Binding-site contacts:
Ligand atom C2' contacts residue DA4 of chain 2.D at 3.5 Å.
Ligand atom O3' contacts residue DA4 of chain 2.D at 4.2 Å.
Ligand atom O5' contacts residue DA4 of chain 2.D at 4.0 Å.
Ligand atom C5' contacts residue DA4 of chain 2.D at 4.0 Å.
Ligand atom OP2 contacts residue DA4 of chain 2.D at 3.6 Å.
Ligand atom P contacts residue DA4 of chain 2.D at 3.2 Å.
Ligand atom C4' contacts residue DA4 of chain 2.D at 4.3 Å.
Ligand atom C3' contacts residue DA4 of chain 2.D at 3.3 Å.
Ligand atom OP1 contacts residue DA4 of chain 2.D at 2.2 Å.

The small molecule below binds the protein below.
Small molecule (SMILES): Nc1ccn([C@H]2C[C@H](O)[C@@H](COP(=O)(O)O)O2)c(=O)n1